Sequence of chain 1.A:
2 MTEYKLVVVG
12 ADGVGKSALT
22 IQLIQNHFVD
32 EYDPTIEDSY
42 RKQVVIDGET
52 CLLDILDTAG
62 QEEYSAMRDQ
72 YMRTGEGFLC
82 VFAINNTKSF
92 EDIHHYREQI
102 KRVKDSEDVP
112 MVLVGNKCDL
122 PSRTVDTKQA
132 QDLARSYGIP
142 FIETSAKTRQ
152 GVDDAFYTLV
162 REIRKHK

Binding-site contacts:
Ligand atom C17 contacts residue THR75 of chain 1.B at 4.3 Å.
Ligand atom C1 contacts residue VAL8 of chain 1.B at 3.8 Å (hydrophobic).
Ligand atom C4 contacts residue ASP55 of chain 1.B at 3.1 Å.
Ligand atom C1 contacts residue LEU7 of chain 1.B at 3.4 Å (hydrophobic).
Ligand atom N7 contacts residue ASP55 of chain 1.B at 2.7 Å (salt-bridge).
Ligand atom C8 contacts residue ASP55 of chain 1.B at 4.0 Å.
Ligand atom C4 contacts residue LEU7 of chain 1.B at 4.0 Å (hydrophobic).
Ligand atom C25 contacts residue EDO1 of chain 1.F at 3.6 Å.
Ligand atom C13 contacts residue THR75 of chain 1.B at 3.9 Å.
Ligand atom C4 contacts residue ILE56 of chain 1.B at 4.3 Å (hydrophobic).
Ligand atom C23 contacts residue SER40 of chain 1.B at 3.8 Å.
Ligand atom C5 contacts residue LEU57 of chain 1.B at 4.2 Å (hydrophobic).
Ligand atom C16 contacts residue THR75 of chain 1.B at 3.7 Å.
Ligand atom C14 contacts residue THR75 of chain 1.B at 3.5 Å.
Ligand atom C2 contacts residue THR75 of chain 1.B at 4.2 Å.
Ligand atom O18 contacts residue LYS6 of chain 1.B at 3.9 Å.
Ligand atom C1 contacts residue LEU57 of chain 1.B at 3.8 Å (hydrophobic).
Ligand atom C4 contacts residue LYS6 of chain 1.B at 4.3 Å.
Ligand atom C4 contacts residue LEU57 of chain 1.B at 3.8 Å (hydrophobic).
Ligand atom C8 contacts residue LEU57 of chain 1.B at 4.1 Å (hydrophobic).
Ligand atom C5 contacts residue ASP55 of chain 1.B at 3.1 Å.
Ligand atom C15 contacts residue THR75 of chain 1.B at 3.5 Å.
Ligand atom C25 contacts residue LEU57 of chain 1.B at 3.9 Å (hydrophobic).
Ligand atom C25 contacts residue SER40 of chain 1.B at 3.7 Å.
Ligand atom C24 contacts residue ASP55 of chain 1.B at 4.2 Å.
Ligand atom C3 contacts residue THR75 of chain 1.B at 3.5 Å.
Ligand atom C3 contacts residue LEU57 of chain 1.B at 3.9 Å (hydrophobic).
Ligand atom O18 contacts residue ASP55 of chain 1.B at 3.9 Å.
Ligand atom C26 contacts residue GLU38 of chain 1.A at 4.3 Å.
Ligand atom C2 contacts residue LYS6 of chain 1.B at 4.1 Å.
Ligand atom C1 contacts residue LYS6 of chain 1.B at 3.7 Å.
Ligand atom C24 contacts residue SER40 of chain 1.B at 3.8 Å.
Ligand atom O18 contacts residue EDO1 of chain 1.E at 4.0 Å.
Ligand atom C6 contacts residue LEU57 of chain 1.B at 4.2 Å (hydrophobic).
Ligand atom C2 contacts residue GLY76 of chain 1.B at 4.0 Å.
Ligand atom N11 contacts residue ASP55 of chain 1.B at 3.5 Å (salt-bridge).
Ligand atom C2 contacts residue VAL8 of chain 1.B at 3.4 Å (hydrophobic).
Ligand atom C10 contacts residue ASP55 of chain 1.B at 4.0 Å.
Ligand atom C1 contacts residue ASP55 of chain 1.B at 3.6 Å.
Ligand atom C2 contacts residue LEU57 of chain 1.B at 4.1 Å (hydrophobic).

A protein and the small-molecule ligand that binds it are described below.
Small molecule (SMILES): CN1CCC(C)([C@]23NC(=O)c4ccccc4[C@H]2c2ccccc2N3)CC1

Sequence of chain 1.B:
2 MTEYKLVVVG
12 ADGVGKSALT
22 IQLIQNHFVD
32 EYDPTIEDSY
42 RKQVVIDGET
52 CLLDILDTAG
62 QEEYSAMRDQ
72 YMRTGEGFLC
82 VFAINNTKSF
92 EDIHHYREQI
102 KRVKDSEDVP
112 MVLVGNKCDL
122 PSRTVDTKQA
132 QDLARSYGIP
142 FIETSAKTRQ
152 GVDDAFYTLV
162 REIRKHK